The small molecule below binds the protein below.
Small molecule (SMILES): CC(=O)N[C@@H]1[C@@H](O)[C@H](O)[C@@H](CO)O[C@H]1O

Sequence of chain 1.I:
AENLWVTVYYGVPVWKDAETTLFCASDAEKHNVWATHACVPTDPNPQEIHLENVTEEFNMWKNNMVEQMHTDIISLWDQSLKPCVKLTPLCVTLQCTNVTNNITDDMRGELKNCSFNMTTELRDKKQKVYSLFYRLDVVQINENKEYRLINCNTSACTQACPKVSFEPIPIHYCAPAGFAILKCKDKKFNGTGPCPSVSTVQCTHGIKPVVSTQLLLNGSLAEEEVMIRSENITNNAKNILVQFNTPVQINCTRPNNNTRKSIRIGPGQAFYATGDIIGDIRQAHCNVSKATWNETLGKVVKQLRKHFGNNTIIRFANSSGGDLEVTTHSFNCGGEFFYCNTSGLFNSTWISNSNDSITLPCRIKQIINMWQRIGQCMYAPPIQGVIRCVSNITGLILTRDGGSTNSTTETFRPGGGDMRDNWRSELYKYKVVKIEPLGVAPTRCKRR

Binding-site contacts:
Ligand atom C5 contacts residue ASN204 of chain 1.I at 3.7 Å.
Ligand atom C4 contacts residue ASN204 of chain 1.I at 4.2 Å.
Ligand atom C8 contacts residue SER244 of chain 1.I at 3.9 Å.
Ligand atom C3 contacts residue ASN204 of chain 1.I at 3.8 Å.
Ligand atom O7 contacts residue ASN204 of chain 1.I at 4.0 Å.
Ligand atom C8 contacts residue ASN204 of chain 1.I at 3.4 Å.
Ligand atom C1 contacts residue ASN204 of chain 1.I at 1.4 Å.
Ligand atom N2 contacts residue THR206 of chain 1.I at 4.4 Å.
Ligand atom C7 contacts residue ASN204 of chain 1.I at 3.1 Å.
Ligand atom C3 contacts residue THR206 of chain 1.I at 4.2 Å.
Ligand atom C2 contacts residue ASN204 of chain 1.I at 2.5 Å.
Ligand atom C2 contacts residue THR206 of chain 1.I at 4.5 Å.
Ligand atom C1 contacts residue THR206 of chain 1.I at 4.2 Å.
Ligand atom N2 contacts residue ASN204 of chain 1.I at 2.5 Å (h-bond).
Ligand atom O5 contacts residue ASN204 of chain 1.I at 2.4 Å (h-bond).